Binding-site contacts:
Ligand atom O6 contacts residue ASN259 of chain 1.A at 4.0 Å.
Ligand atom O6 contacts residue CYS271 of chain 1.A at 4.3 Å.
Ligand atom O5 contacts residue THR261 of chain 1.A at 4.5 Å.
Ligand atom C6 contacts residue CYS271 of chain 1.A at 3.9 Å (hydrophobic).
Ligand atom O7 contacts residue GLN256 of chain 1.A at 4.2 Å.
Ligand atom C6 contacts residue ASN259 of chain 1.A at 3.8 Å.
Ligand atom C5 contacts residue ASN259 of chain 1.A at 3.0 Å.
Ligand atom O6 contacts residue CYS262 of chain 1.A at 4.2 Å.
Ligand atom O7 contacts residue THR255 of chain 1.A at 4.2 Å.
Ligand atom O5 contacts residue ASN259 of chain 1.A at 1.7 Å (h-bond).
Ligand atom C6 contacts residue CYS262 of chain 1.A at 3.9 Å (hydrophobic).
Ligand atom C1 contacts residue ASN259 of chain 1.A at 1.4 Å.
Ligand atom C4 contacts residue ASN259 of chain 1.A at 3.9 Å.
Ligand atom C2 contacts residue ASN259 of chain 1.A at 2.9 Å.
Ligand atom C5 contacts residue THR261 of chain 1.A at 4.4 Å.
Ligand atom N2 contacts residue ASN259 of chain 1.A at 3.9 Å.
Ligand atom C3 contacts residue ASN259 of chain 1.A at 4.0 Å.
Ligand atom C1 contacts residue THR261 of chain 1.A at 4.3 Å.

A protein and the small-molecule ligand that binds it are described below.
Small molecule (SMILES): CC(=O)N[C@@H]1[C@@H](O)[C@H](O)[C@@H](CO)O[C@H]1O

Sequence of chain 1.A:
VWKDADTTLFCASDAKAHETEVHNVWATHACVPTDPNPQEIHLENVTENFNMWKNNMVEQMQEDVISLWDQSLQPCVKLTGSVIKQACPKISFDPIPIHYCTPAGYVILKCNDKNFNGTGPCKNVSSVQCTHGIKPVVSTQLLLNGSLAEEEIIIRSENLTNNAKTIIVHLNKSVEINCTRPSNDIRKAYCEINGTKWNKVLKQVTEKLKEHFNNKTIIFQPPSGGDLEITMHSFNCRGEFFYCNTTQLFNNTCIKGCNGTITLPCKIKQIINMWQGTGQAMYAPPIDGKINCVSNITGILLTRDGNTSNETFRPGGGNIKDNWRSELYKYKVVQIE